Sequence of chain 1.E:
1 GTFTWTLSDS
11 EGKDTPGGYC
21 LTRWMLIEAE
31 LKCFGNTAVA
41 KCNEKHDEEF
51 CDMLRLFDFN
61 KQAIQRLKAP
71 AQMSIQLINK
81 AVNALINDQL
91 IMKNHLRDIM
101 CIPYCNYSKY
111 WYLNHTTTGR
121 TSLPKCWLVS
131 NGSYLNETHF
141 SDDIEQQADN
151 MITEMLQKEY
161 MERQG

Binding-site contacts:
Ligand atom C8 contacts residue ASN136 of chain 1.E at 3.8 Å.
Ligand atom C8 contacts residue HIS139 of chain 1.E at 3.5 Å.
Ligand atom N2 contacts residue ASN136 of chain 1.E at 3.0 Å (h-bond).
Ligand atom C2 contacts residue ASN136 of chain 1.E at 2.5 Å.
Ligand atom C5 contacts residue ASN136 of chain 1.E at 3.8 Å.
Ligand atom C7 contacts residue ASN136 of chain 1.E at 3.3 Å.
Ligand atom O5 contacts residue ASN136 of chain 1.E at 2.5 Å (h-bond).
Ligand atom O7 contacts residue ASN136 of chain 1.E at 3.5 Å (h-bond).
Ligand atom C4 contacts residue ASN136 of chain 1.E at 4.4 Å.
Ligand atom C1 contacts residue ASN136 of chain 1.E at 1.5 Å.
Ligand atom C3 contacts residue ASN136 of chain 1.E at 3.9 Å.

The protein below binds the small molecule below.
Small molecule (SMILES): CC(=O)N[C@@H]1[C@@H](O)[C@H](O)[C@@H](CO)O[C@H]1O